Sequence of chain 1.A:
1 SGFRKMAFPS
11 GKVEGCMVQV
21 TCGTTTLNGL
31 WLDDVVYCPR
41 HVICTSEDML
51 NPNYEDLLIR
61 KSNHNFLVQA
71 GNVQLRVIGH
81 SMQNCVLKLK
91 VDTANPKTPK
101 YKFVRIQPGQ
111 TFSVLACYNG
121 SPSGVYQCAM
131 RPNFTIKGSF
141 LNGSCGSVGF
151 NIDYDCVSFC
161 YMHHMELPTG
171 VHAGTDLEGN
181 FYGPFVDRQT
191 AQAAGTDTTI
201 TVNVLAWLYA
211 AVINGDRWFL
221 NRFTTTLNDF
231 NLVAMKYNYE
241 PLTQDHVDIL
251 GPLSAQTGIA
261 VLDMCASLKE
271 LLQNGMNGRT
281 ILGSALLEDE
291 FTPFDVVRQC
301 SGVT

Binding-site contacts:
Ligand atom C12 contacts residue GLU166 of chain 2.A at 4.0 Å.
Ligand atom C9 contacts residue MET165 of chain 2.A at 3.4 Å (hydrophobic).
Ligand atom C8 contacts residue GLU166 of chain 2.A at 3.9 Å.
Ligand atom C1 contacts residue MET49 of chain 2.A at 3.6 Å (hydrophobic).
Ligand atom C9 contacts residue HIS164 of chain 2.A at 3.9 Å.
Ligand atom C9 contacts residue GLU166 of chain 2.A at 3.6 Å.
Ligand atom C8 contacts residue CYS145 of chain 2.A at 3.6 Å (hydrophobic).
Ligand atom C2 contacts residue HIS41 of chain 2.A at 3.6 Å.
Ligand atom C11 contacts residue LEU141 of chain 2.A at 3.7 Å (hydrophobic).
Ligand atom C9 contacts residue CYS145 of chain 2.A at 3.4 Å (hydrophobic).
Ligand atom O1 contacts residue MET165 of chain 2.A at 3.4 Å.
Ligand atom C6 contacts residue MET165 of chain 2.A at 3.7 Å (hydrophobic).
Ligand atom N4 contacts residue LEU141 of chain 2.A at 3.7 Å.
Ligand atom N1 contacts residue MET49 of chain 2.A at 3.3 Å.
Ligand atom N3 contacts residue MET165 of chain 2.A at 4.0 Å.
Ligand atom N4 contacts residue GLU166 of chain 2.A at 3.7 Å.
Ligand atom N4 contacts residue ASN142 of chain 2.A at 3.9 Å.
Ligand atom C1 contacts residue ARG188 of chain 2.A at 3.5 Å.
Ligand atom C5 contacts residue MET165 of chain 2.A at 3.9 Å (hydrophobic).
Ligand atom C5 contacts residue GLN189 of chain 2.A at 3.8 Å.
Ligand atom C8 contacts residue MET165 of chain 2.A at 3.9 Å (hydrophobic).
Ligand atom C7 contacts residue MET165 of chain 2.A at 3.9 Å (hydrophobic).
Ligand atom C1 contacts residue ASP187 of chain 2.A at 3.4 Å.
Ligand atom C6 contacts residue GLU166 of chain 2.A at 4.0 Å.
Ligand atom C7 contacts residue HIS164 of chain 2.A at 3.6 Å.
Ligand atom C10 contacts residue GLU166 of chain 2.A at 3.8 Å.
Ligand atom C7 contacts residue CYS145 of chain 2.A at 3.4 Å (hydrophobic).
Ligand atom C12 contacts residue ASN142 of chain 2.A at 3.7 Å.
Ligand atom N3 contacts residue SER144 of chain 2.A at 4.0 Å.
Ligand atom C2 contacts residue MET49 of chain 2.A at 3.7 Å (hydrophobic).
Ligand atom C9 contacts residue HIS163 of chain 2.A at 3.1 Å.
Ligand atom N3 contacts residue GLU166 of chain 2.A at 3.8 Å.
Ligand atom C4 contacts residue GLN189 of chain 2.A at 3.2 Å.
Ligand atom N3 contacts residue HIS163 of chain 2.A at 2.9 Å (h-bond).
Ligand atom N4 contacts residue PHE140 of chain 2.A at 3.2 Å (h-bond).
Ligand atom C6 contacts residue HIS164 of chain 2.A at 4.0 Å.
Ligand atom C11 contacts residue GLU166 of chain 2.A at 3.4 Å.
Ligand atom C11 contacts residue ASN142 of chain 2.A at 3.5 Å.
Ligand atom C11 contacts residue PHE140 of chain 2.A at 3.8 Å (hydrophobic).
Ligand atom O1 contacts residue GLU166 of chain 2.A at 3.0 Å (salt-bridge).

Sequence of chain 2.A:
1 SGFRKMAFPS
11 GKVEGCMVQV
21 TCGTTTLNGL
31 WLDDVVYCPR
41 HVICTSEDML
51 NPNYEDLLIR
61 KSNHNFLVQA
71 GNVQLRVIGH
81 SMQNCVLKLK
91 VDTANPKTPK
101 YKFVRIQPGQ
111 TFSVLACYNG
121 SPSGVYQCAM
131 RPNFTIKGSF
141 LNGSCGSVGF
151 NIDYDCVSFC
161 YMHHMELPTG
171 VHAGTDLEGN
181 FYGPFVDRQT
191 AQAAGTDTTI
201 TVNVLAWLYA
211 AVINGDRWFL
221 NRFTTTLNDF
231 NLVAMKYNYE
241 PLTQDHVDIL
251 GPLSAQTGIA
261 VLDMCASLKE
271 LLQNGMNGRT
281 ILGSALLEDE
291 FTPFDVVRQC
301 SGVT

A small-molecule ligand and the protein it binds are described below.
Small molecule (SMILES): CN1CCN(C(=O)Cc2c[nH]c3ncccc23)CC1